Binding-site contacts:
Ligand atom NZ contacts residue ASP9 of chain 1.A at 3.0 Å (salt-bridge).
Ligand atom CD contacts residue ASN80 of chain 1.A at 3.4 Å.
Ligand atom C contacts residue THR73 of chain 1.A at 3.4 Å.
Ligand atom CE contacts residue SER97 of chain 1.A at 3.3 Å.
Ligand atom NZ contacts residue ASP156 of chain 1.A at 2.8 Å (salt-bridge).
Ligand atom C contacts residue TYR7 of chain 1.A at 3.2 Å (hydrophobic).
Ligand atom CE contacts residue TYR116 of chain 1.A at 3.4 Å (hydrophobic).
Ligand atom NZ contacts residue ASP74 of chain 1.A at 2.9 Å (salt-bridge).
Ligand atom OH contacts residue GLN155 of chain 1.A at 3.2 Å.
Ligand atom N contacts residue TYR99 of chain 1.A at 3.2 Å (h-bond).
Ligand atom CG contacts residue ASN80 of chain 1.A at 3.3 Å.
Ligand atom N contacts residue TYR7 of chain 1.A at 3.1 Å (h-bond).
Ligand atom CD contacts residue ASP156 of chain 1.A at 3.5 Å.
Ligand atom O contacts residue TYR7 of chain 1.A at 3.5 Å.
Ligand atom N contacts residue TYR171 of chain 1.A at 2.6 Å (h-bond).
Ligand atom N contacts residue THR73 of chain 1.A at 3.4 Å.
Ligand atom CD contacts residue ASN70 of chain 1.A at 3.4 Å.
Ligand atom OXT contacts residue ASN80 of chain 1.A at 2.9 Å (h-bond).
Ligand atom N contacts residue SER77 of chain 1.A at 3.0 Å (h-bond).
Ligand atom OE1 contacts residue ASN80 of chain 1.A at 2.9 Å (h-bond).
Ligand atom CB contacts residue TYR99 of chain 1.A at 3.4 Å (hydrophobic).
Ligand atom CA contacts residue ASN63 of chain 1.A at 3.5 Å.
Ligand atom OXT contacts residue TYR84 of chain 1.A at 3.4 Å (h-bond).
Ligand atom CG contacts residue ASN70 of chain 1.A at 3.4 Å.
Ligand atom O contacts residue THR143 of chain 1.A at 2.6 Å (h-bond).
Ligand atom O contacts residue ASN70 of chain 1.A at 3.0 Å (h-bond).
Ligand atom CA contacts residue SER77 of chain 1.A at 3.5 Å.
Ligand atom C contacts residue THR143 of chain 1.A at 3.5 Å.
Ligand atom C contacts residue TYR84 of chain 1.A at 3.5 Å (hydrophobic).
Ligand atom O contacts residue TRP147 of chain 1.A at 3.0 Å (h-bond).
Ligand atom CA contacts residue TYR7 of chain 1.A at 3.5 Å (hydrophobic).
Ligand atom CE contacts residue ASP156 of chain 1.A at 3.5 Å.
Ligand atom O contacts residue TYR84 of chain 1.A at 2.8 Å (h-bond).
Ligand atom NZ contacts residue SER97 of chain 1.A at 2.5 Å (h-bond).
Ligand atom O contacts residue TYR159 of chain 1.A at 2.7 Å (h-bond).
Ligand atom N contacts residue ASN63 of chain 1.A at 2.8 Å (h-bond).
Ligand atom CE contacts residue ASP9 of chain 1.A at 3.5 Å.
Ligand atom CD contacts residue ASP9 of chain 1.A at 3.4 Å.
Ligand atom NE2 contacts residue GLU76 of chain 1.A at 2.7 Å (salt-bridge).
Ligand atom N contacts residue ASN70 of chain 1.A at 3.1 Å (h-bond).

This protein binds this small molecule.
Small molecule (SMILES): CC(C)C[C@H](NC(=O)[C@H](CCC(N)=O)NC(=O)[C@H](Cc1ccc(O)cc1)NC(=O)[C@H](CCCCN)NC(=O)[C@H](CCCCN)NC(=O)[C@H](CCCCN)NC(=O)CNC(=O)CN)C(=O)O

Sequence of chain 1.A:
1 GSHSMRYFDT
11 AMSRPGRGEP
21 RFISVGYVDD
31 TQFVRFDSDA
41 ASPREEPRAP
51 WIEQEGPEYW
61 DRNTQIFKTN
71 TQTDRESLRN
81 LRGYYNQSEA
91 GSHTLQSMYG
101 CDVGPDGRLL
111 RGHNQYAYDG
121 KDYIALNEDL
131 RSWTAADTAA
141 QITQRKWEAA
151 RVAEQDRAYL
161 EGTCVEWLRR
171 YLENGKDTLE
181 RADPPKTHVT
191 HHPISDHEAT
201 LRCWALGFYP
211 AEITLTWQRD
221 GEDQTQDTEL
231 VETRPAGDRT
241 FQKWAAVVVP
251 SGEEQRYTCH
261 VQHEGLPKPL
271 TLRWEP